Sequence of chain 1.Q:
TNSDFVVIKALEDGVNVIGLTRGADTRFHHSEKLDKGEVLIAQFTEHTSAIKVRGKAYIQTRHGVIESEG

The protein below binds the small molecule below.
Small molecule (SMILES): Nc1nc(=O)c2ncn([C@@H]3O[C@H](CO[P](=O)(O)O[C@H]4[C@@H](O)[C@H](n5cnc6c(N)ncnc65)O[C@@H]4COP(=O)=O)[C@@H](OP(=O)=O)[C@H]3O)c2[nH]1

Binding-site contacts:
Ligand atom N1 contacts residue GLU34 of chain 1.Q at 3.5 Å (salt-bridge).
Ligand atom C2 contacts residue HIS32 of chain 1.Q at 3.8 Å.
Ligand atom N1 contacts residue PHE30 of chain 1.R at 3.4 Å.
Ligand atom C2' contacts residue PHE30 of chain 1.R at 3.7 Å (hydrophobic).
Ligand atom O6 contacts residue GLU34 of chain 1.Q at 3.4 Å (salt-bridge).
Ligand atom N9 contacts residue PHE30 of chain 1.R at 3.9 Å.
Ligand atom N1 contacts residue SER33 of chain 1.Q at 3.8 Å.
Ligand atom N1 contacts residue LYS35 of chain 1.Q at 3.1 Å (salt-bridge).
Ligand atom N2 contacts residue HIS32 of chain 1.Q at 3.6 Å.
Ligand atom N1 contacts residue LYS54 of chain 1.R at 4.1 Å.
Ligand atom N1 contacts residue GLU34 of chain 1.Q at 2.7 Å (salt-bridge).
Ligand atom C2 contacts residue GLU34 of chain 1.Q at 3.5 Å.
Ligand atom C6 contacts residue LYS35 of chain 1.Q at 3.9 Å.
Ligand atom C6 contacts residue LYS54 of chain 1.R at 4.2 Å.
Ligand atom C2 contacts residue LYS35 of chain 1.Q at 3.9 Å.
Ligand atom N6 contacts residue GLU34 of chain 1.Q at 4.0 Å.
Ligand atom N3 contacts residue HIS32 of chain 1.Q at 4.1 Å.
Ligand atom C6 contacts residue LYS54 of chain 1.R at 3.9 Å.
Ligand atom N6 contacts residue LYS35 of chain 1.Q at 3.0 Å (salt-bridge).
Ligand atom O6 contacts residue PHE30 of chain 1.R at 3.4 Å.
Ligand atom N7 contacts residue PHE30 of chain 1.R at 3.4 Å.
Ligand atom O2' contacts residue PHE30 of chain 1.R at 3.0 Å (h-bond).
Ligand atom O6 contacts residue LYS54 of chain 1.R at 3.0 Å (salt-bridge).
Ligand atom N2 contacts residue GLU34 of chain 1.Q at 2.7 Å (salt-bridge).
Ligand atom C6 contacts residue GLU34 of chain 1.Q at 3.5 Å.
Ligand atom N3 contacts residue SER33 of chain 1.Q at 4.2 Å.
Ligand atom C1' contacts residue PHE30 of chain 1.R at 3.9 Å (hydrophobic).
Ligand atom C4 contacts residue PHE30 of chain 1.R at 3.7 Å (hydrophobic).
Ligand atom N3 contacts residue ARG29 of chain 1.R at 4.1 Å.
Ligand atom C5 contacts residue PHE30 of chain 1.R at 3.2 Å (hydrophobic).
Ligand atom C2 contacts residue GLU34 of chain 1.Q at 3.6 Å.
Ligand atom C6 contacts residue GLU34 of chain 1.Q at 3.9 Å.
Ligand atom C2 contacts residue SER33 of chain 1.Q at 3.2 Å.
Ligand atom O2' contacts residue ARG29 of chain 1.R at 3.6 Å.
Ligand atom C2 contacts residue PHE30 of chain 1.R at 3.6 Å (hydrophobic).
Ligand atom C8 contacts residue PHE30 of chain 1.R at 3.7 Å (hydrophobic).
Ligand atom N3 contacts residue PHE30 of chain 1.R at 3.8 Å.
Ligand atom C6 contacts residue PHE30 of chain 1.R at 3.2 Å (hydrophobic).
Ligand atom N2 contacts residue THR28 of chain 1.R at 3.8 Å.
Ligand atom N6 contacts residue LYS54 of chain 1.R at 3.4 Å (salt-bridge).

Sequence of chain 1.R:
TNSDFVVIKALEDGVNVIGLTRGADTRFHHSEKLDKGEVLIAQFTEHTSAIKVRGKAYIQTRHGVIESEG